Sequence of chain 1.F:
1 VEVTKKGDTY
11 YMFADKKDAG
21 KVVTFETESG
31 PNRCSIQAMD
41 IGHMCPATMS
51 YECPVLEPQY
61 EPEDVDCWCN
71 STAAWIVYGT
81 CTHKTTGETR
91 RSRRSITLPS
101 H

Binding-site contacts:
Ligand atom C2 contacts residue PRO31 of chain 1.F at 3.9 Å (hydrophobic).
Ligand atom N2 contacts residue PRO31 of chain 1.F at 2.8 Å (h-bond).
Ligand atom N2 contacts residue ASN32 of chain 1.F at 4.2 Å.
Ligand atom C1 contacts residue ASN70 of chain 1.F at 1.4 Å.
Ligand atom O7 contacts residue PRO31 of chain 1.F at 3.2 Å (h-bond).
Ligand atom C5 contacts residue ASN70 of chain 1.F at 3.7 Å.
Ligand atom O7 contacts residue ASN70 of chain 1.F at 3.3 Å (h-bond).
Ligand atom C7 contacts residue ASN70 of chain 1.F at 3.1 Å.
Ligand atom C3 contacts residue PRO31 of chain 1.F at 4.0 Å (hydrophobic).
Ligand atom C4 contacts residue ASN70 of chain 1.F at 4.2 Å.
Ligand atom C8 contacts residue ASN70 of chain 1.F at 3.6 Å.
Ligand atom O7 contacts residue SER71 of chain 1.F at 4.2 Å.
Ligand atom C7 contacts residue PRO31 of chain 1.F at 3.4 Å (hydrophobic).
Ligand atom N2 contacts residue ASN70 of chain 1.F at 2.9 Å (h-bond).
Ligand atom C5 contacts residue ARG33 of chain 1.F at 4.1 Å.
Ligand atom O3 contacts residue PRO31 of chain 1.F at 4.0 Å.
Ligand atom C1 contacts residue ARG33 of chain 1.F at 4.2 Å.
Ligand atom O5 contacts residue ASN70 of chain 1.F at 2.4 Å (h-bond).
Ligand atom C3 contacts residue ASN70 of chain 1.F at 3.8 Å.
Ligand atom O6 contacts residue ARG33 of chain 1.F at 3.6 Å.
Ligand atom C6 contacts residue ARG33 of chain 1.F at 4.1 Å.
Ligand atom C2 contacts residue ASN70 of chain 1.F at 2.5 Å.

This small molecule binds to this protein.
Small molecule (SMILES): CC(=O)N[C@@H]1[C@@H](O)[C@H](O)[C@@H](CO)O[C@H]1O